This protein binds this small molecule.
Small molecule (SMILES): C[C@H](CCc1ccc(O)cc1)NCCc1ccc(O)c(O)c1

Binding-site contacts:
Ligand atom C10 contacts residue TRP87 of chain 1.A at 3.8 Å (hydrophobic).
Ligand atom C9 contacts residue PHE171 of chain 1.A at 3.8 Å (hydrophobic).
Ligand atom C1 contacts residue ASN271 of chain 1.A at 3.4 Å.
Ligand atom C6 contacts residue ASN252 of chain 1.A at 4.0 Å.
Ligand atom O2 contacts residue SER182 of chain 1.A at 4.0 Å.
Ligand atom O2 contacts residue SER181 of chain 1.A at 3.2 Å (h-bond).
Ligand atom C1 contacts residue PHE248 of chain 1.A at 3.4 Å (hydrophobic).
Ligand atom C18 contacts residue TRP87 of chain 1.A at 3.9 Å (hydrophobic).
Ligand atom O2 contacts residue PHE249 of chain 1.A at 3.7 Å.
Ligand atom O3 contacts residue VAL72 of chain 1.A at 3.7 Å.
Ligand atom C18 contacts residue TRP272 of chain 1.A at 3.8 Å (hydrophobic).
Ligand atom C9 contacts residue ASP91 of chain 1.A at 3.5 Å.
Ligand atom N1 contacts residue ASN271 of chain 1.A at 3.1 Å (h-bond).
Ligand atom C1 contacts residue ASP91 of chain 1.A at 3.7 Å.
Ligand atom C13 contacts residue TRP87 of chain 1.A at 3.9 Å (hydrophobic).
Ligand atom C16 contacts residue VAL268 of chain 1.A at 3.9 Å (hydrophobic).
Ligand atom C16 contacts residue TRP272 of chain 1.A at 3.9 Å (hydrophobic).
Ligand atom C12 contacts residue TRP87 of chain 1.A at 3.8 Å (hydrophobic).
Ligand atom C17 contacts residue TRP272 of chain 1.A at 3.1 Å (hydrophobic).
Ligand atom O1 contacts residue SER181 of chain 1.A at 3.2 Å (h-bond).
Ligand atom C3 contacts residue PHE248 of chain 1.A at 3.9 Å (hydrophobic).
Ligand atom C18 contacts residue TYR275 of chain 1.A at 3.9 Å (hydrophobic).
Ligand atom N1 contacts residue ASP91 of chain 1.A at 2.8 Å (salt-bridge).
Ligand atom C2 contacts residue PHE248 of chain 1.A at 3.5 Å (hydrophobic).
Ligand atom C7 contacts residue PHE248 of chain 1.A at 3.6 Å (hydrophobic).
Ligand atom C4 contacts residue VAL92 of chain 1.A at 4.0 Å (hydrophobic).
Ligand atom C9 contacts residue ASN271 of chain 1.A at 4.0 Å.
Ligand atom C12 contacts residue TYR275 of chain 1.A at 3.4 Å (hydrophobic).
Ligand atom C8 contacts residue PHE171 of chain 1.A at 3.9 Å (hydrophobic).
Ligand atom O3 contacts residue TRP272 of chain 1.A at 4.0 Å.
Ligand atom C8 contacts residue ASN271 of chain 1.A at 3.8 Å.
Ligand atom C10 contacts residue ASP91 of chain 1.A at 3.3 Å.
Ligand atom O3 contacts residue 2CV1 of chain 1.H at 3.0 Å.
Ligand atom C4 contacts residue PHE249 of chain 1.A at 3.6 Å (hydrophobic).
Ligand atom C12 contacts residue ASN271 of chain 1.A at 3.4 Å.
Ligand atom C8 contacts residue ASP91 of chain 1.A at 3.2 Å.
Ligand atom C5 contacts residue PHE249 of chain 1.A at 3.6 Å (hydrophobic).
Ligand atom O1 contacts residue ASN252 of chain 1.A at 3.4 Å (h-bond).
Ligand atom O3 contacts residue VAL268 of chain 1.A at 3.7 Å.
Ligand atom C11 contacts residue ASN271 of chain 1.A at 3.8 Å.

Sequence of chain 1.A:
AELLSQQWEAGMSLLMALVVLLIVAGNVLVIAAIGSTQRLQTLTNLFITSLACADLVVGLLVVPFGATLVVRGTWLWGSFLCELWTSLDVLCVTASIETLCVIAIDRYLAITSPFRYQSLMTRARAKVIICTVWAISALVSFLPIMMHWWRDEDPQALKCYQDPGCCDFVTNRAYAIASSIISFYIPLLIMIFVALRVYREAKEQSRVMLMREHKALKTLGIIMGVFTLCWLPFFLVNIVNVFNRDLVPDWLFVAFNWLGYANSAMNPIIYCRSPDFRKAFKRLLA